This protein binds this small molecule.
Small molecule (SMILES): CC(=O)N[C@@H]1[C@@H](O)[C@H](O)[C@@H](CO)O[C@H]1O

Binding-site contacts:
Ligand atom O6 contacts residue SER103 of chain 1.F at 3.9 Å.
Ligand atom C4 contacts residue ASN101 of chain 1.F at 4.2 Å.
Ligand atom O5 contacts residue SER103 of chain 1.F at 3.2 Å (h-bond).
Ligand atom C1 contacts residue SER103 of chain 1.F at 3.2 Å.
Ligand atom C3 contacts residue ASN101 of chain 1.F at 3.8 Å.
Ligand atom O7 contacts residue ASN101 of chain 1.F at 3.0 Å (h-bond).
Ligand atom C2 contacts residue ASN101 of chain 1.F at 2.5 Å.
Ligand atom C5 contacts residue ASN101 of chain 1.F at 3.7 Å.
Ligand atom N2 contacts residue ASN101 of chain 1.F at 2.9 Å (h-bond).
Ligand atom C7 contacts residue ASN101 of chain 1.F at 3.2 Å.
Ligand atom C1 contacts residue ASN101 of chain 1.F at 1.4 Å.
Ligand atom O5 contacts residue ASN101 of chain 1.F at 2.4 Å (h-bond).
Ligand atom C8 contacts residue ASN101 of chain 1.F at 4.2 Å.
Ligand atom C5 contacts residue SER103 of chain 1.F at 4.0 Å.

Sequence of chain 1.F:
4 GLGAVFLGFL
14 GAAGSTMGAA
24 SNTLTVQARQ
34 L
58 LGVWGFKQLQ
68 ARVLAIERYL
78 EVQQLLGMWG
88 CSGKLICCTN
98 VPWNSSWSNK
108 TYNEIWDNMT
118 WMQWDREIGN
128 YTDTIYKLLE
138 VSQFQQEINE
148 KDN